Binding-site contacts:
Ligand atom C7 contacts residue ASN61 of chain 1.A at 3.4 Å.
Ligand atom C5 contacts residue PHE7 of chain 1.A at 3.8 Å (hydrophobic).
Ligand atom O6 contacts residue FUC1 of chain 1.G at 2.7 Å.
Ligand atom O2 contacts residue GLU22 of chain 1.A at 3.4 Å (salt-bridge).
Ligand atom C2 contacts residue PHE5 of chain 1.A at 3.2 Å (hydrophobic).
Ligand atom C6 contacts residue FUC1 of chain 1.G at 3.5 Å.
Ligand atom O2 contacts residue PHE7 of chain 1.A at 3.8 Å.
Ligand atom O4 contacts residue FUC1 of chain 1.G at 3.3 Å.
Ligand atom C5 contacts residue ASP29 of chain 1.A at 3.7 Å.
Ligand atom C4 contacts residue GLU22 of chain 1.A at 3.4 Å.
Ligand atom O2 contacts residue PRO8 of chain 1.A at 3.1 Å (h-bond).
Ligand atom N2 contacts residue ASN61 of chain 1.A at 2.9 Å (h-bond).
Ligand atom C3 contacts residue ASP29 of chain 1.A at 3.0 Å.
Ligand atom O5 contacts residue ASP29 of chain 1.A at 3.7 Å.
Ligand atom C2 contacts residue PRO8 of chain 1.A at 3.6 Å (hydrophobic).
Ligand atom O2 contacts residue THR24 of chain 1.A at 2.8 Å (h-bond).
Ligand atom O5 contacts residue ASN61 of chain 1.A at 2.4 Å (h-bond).
Ligand atom C4 contacts residue PHE5 of chain 1.A at 3.4 Å (hydrophobic).
Ligand atom C7 contacts residue FUC1 of chain 1.G at 3.8 Å.
Ligand atom C2 contacts residue ASP29 of chain 1.A at 2.9 Å.
Ligand atom O7 contacts residue ASN61 of chain 1.A at 3.5 Å (h-bond).
Ligand atom O4 contacts residue PHE5 of chain 1.A at 3.5 Å.
Ligand atom C8 contacts residue FUC1 of chain 1.G at 3.4 Å.
Ligand atom C1 contacts residue ASN61 of chain 1.A at 1.5 Å.
Ligand atom C3 contacts residue THR24 of chain 1.A at 3.5 Å.
Ligand atom C1 contacts residue PHE5 of chain 1.A at 3.6 Å (hydrophobic).
Ligand atom C2 contacts residue THR24 of chain 1.A at 3.5 Å.
Ligand atom C6 contacts residue PHE7 of chain 1.A at 3.7 Å (hydrophobic).
Ligand atom C3 contacts residue GLU22 of chain 1.A at 3.6 Å.
Ligand atom C2 contacts residue ASN61 of chain 1.A at 2.4 Å.
Ligand atom C5 contacts residue PHE5 of chain 1.A at 3.8 Å (hydrophobic).
Ligand atom C1 contacts residue ASP29 of chain 1.A at 2.7 Å.
Ligand atom N2 contacts residue ASP29 of chain 1.A at 2.8 Å (salt-bridge).
Ligand atom N2 contacts residue FUC1 of chain 1.G at 2.9 Å.
Ligand atom C3 contacts residue ASN61 of chain 1.A at 3.8 Å.
Ligand atom O4 contacts residue LYS10 of chain 1.A at 3.8 Å.
Ligand atom O3 contacts residue PRO9 of chain 1.A at 3.7 Å.
Ligand atom O3 contacts residue GLU22 of chain 1.A at 2.5 Å (salt-bridge).
Ligand atom C5 contacts residue ASN61 of chain 1.A at 3.7 Å.
Ligand atom C6 contacts residue PHE5 of chain 1.A at 3.2 Å (hydrophobic).

A small-molecule ligand and the protein it binds are described below.
Small molecule (SMILES): CC(=O)N[C@H]1[C@H](O[C@H]2[C@H](O)[C@@H](NC(C)=O)CO[C@@H]2CO)O[C@H](CO)[C@@H](O[C@@H]2O[C@H](CO[C@H]3O[C@H](CO)[C@@H](O)[C@H](O)[C@@H]3O[C@@H]3O[C@H](CO)[C@@H](O[C@@H]4O[C@H](CO)[C@H](O)[C@H](O)[C@H]4O)[C@H](O)[C@H]3NC(C)=O)[C@@H](O)[C@H](O[C@H]3O[C@H](CO)[C@@H](O)[C@H](O)[C@@H]3O)[C@@H]2O)[C@@H]1O

Sequence of chain 1.A:
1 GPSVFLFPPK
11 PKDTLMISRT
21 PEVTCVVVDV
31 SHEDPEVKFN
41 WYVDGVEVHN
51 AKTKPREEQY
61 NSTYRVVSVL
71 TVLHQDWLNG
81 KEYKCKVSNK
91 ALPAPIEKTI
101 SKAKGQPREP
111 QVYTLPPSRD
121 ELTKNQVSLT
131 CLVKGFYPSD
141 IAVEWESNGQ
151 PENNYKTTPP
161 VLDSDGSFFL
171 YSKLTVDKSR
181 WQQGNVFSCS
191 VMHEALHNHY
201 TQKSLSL